Sequence of chain 1.M:
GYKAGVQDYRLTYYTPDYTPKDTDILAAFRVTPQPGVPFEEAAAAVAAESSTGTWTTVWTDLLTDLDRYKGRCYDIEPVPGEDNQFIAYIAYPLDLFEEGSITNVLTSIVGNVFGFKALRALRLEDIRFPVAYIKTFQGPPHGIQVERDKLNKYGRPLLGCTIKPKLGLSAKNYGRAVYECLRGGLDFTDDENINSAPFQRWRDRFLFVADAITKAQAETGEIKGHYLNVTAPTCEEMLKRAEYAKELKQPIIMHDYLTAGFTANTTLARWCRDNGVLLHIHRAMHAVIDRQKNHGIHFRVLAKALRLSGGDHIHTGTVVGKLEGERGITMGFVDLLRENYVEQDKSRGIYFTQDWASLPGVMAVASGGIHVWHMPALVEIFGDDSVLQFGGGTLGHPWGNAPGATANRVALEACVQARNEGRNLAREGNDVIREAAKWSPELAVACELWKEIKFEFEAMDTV

The protein below binds the small molecule below.
Small molecule (SMILES): O=C(O)[C@@](O)(COP(=O)(O)O)[C@H](O)[C@H](O)COP(=O)(O)O

Sequence of chain 1.N:
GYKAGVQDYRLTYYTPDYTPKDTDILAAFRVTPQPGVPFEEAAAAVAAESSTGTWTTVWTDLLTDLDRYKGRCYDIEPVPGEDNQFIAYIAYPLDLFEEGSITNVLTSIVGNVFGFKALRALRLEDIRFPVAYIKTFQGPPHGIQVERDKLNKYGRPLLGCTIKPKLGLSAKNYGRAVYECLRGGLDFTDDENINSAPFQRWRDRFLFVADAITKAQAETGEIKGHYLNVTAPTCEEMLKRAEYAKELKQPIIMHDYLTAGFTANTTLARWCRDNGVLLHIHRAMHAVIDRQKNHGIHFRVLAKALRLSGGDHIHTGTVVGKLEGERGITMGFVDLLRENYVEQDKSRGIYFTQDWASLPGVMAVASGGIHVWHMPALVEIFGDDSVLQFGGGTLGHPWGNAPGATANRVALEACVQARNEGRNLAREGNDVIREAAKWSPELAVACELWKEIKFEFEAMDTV

Binding-site contacts:
Ligand atom O6 contacts residue MG1 of chain 1.TA at 2.5 Å.
Ligand atom O2 contacts residue LYS176 of chain 1.N at 3.3 Å (salt-bridge).
Ligand atom O3P contacts residue LYS176 of chain 1.N at 3.4 Å.
Ligand atom O1P contacts residue TRP67 of chain 1.M at 3.2 Å.
Ligand atom O2 contacts residue MG1 of chain 1.TA at 2.7 Å.
Ligand atom C3 contacts residue KCX202 of chain 1.N at 3.3 Å.
Ligand atom O2 contacts residue KCX202 of chain 1.N at 3.2 Å (h-bond).
Ligand atom O7 contacts residue GLU61 of chain 1.M at 3.3 Å (salt-bridge).
Ligand atom O6 contacts residue GLU205 of chain 1.N at 3.5 Å (salt-bridge).
Ligand atom O3 contacts residue MG1 of chain 1.TA at 3.4 Å.
Ligand atom O2P contacts residue GLY404 of chain 1.N at 3.2 Å (h-bond).
Ligand atom O3P contacts residue GLY405 of chain 1.N at 3.2 Å (h-bond).
Ligand atom O4P contacts residue ARG296 of chain 1.N at 3.0 Å (salt-bridge).
Ligand atom P2 contacts residue ARG296 of chain 1.N at 3.7 Å.
Ligand atom O1 contacts residue LYS335 of chain 1.N at 3.4 Å (salt-bridge).
Ligand atom O1P contacts residue GLY382 of chain 1.N at 3.1 Å (h-bond).
Ligand atom O6 contacts residue ASN124 of chain 1.M at 3.7 Å.
Ligand atom O1 contacts residue LYS176 of chain 1.N at 3.6 Å.
Ligand atom O3 contacts residue HIS295 of chain 1.N at 3.0 Å (h-bond).
Ligand atom O6 contacts residue LYS178 of chain 1.N at 3.7 Å.
Ligand atom C contacts residue LYS335 of chain 1.N at 3.9 Å.
Ligand atom O3P contacts residue GLY404 of chain 1.N at 3.7 Å.
Ligand atom O5P contacts residue ARG296 of chain 1.N at 2.9 Å (salt-bridge).
Ligand atom C contacts residue MG1 of chain 1.TA at 3.4 Å.
Ligand atom O6P contacts residue SER380 of chain 1.N at 3.5 Å (h-bond).
Ligand atom O4P contacts residue HIS328 of chain 1.N at 4.0 Å.
Ligand atom C5 contacts residue HIS295 of chain 1.N at 3.9 Å.
Ligand atom O1P contacts residue LYS335 of chain 1.N at 3.2 Å (salt-bridge).
Ligand atom O5 contacts residue LEU336 of chain 1.N at 3.3 Å.
Ligand atom O5P contacts residue LEU336 of chain 1.N at 3.5 Å.
Ligand atom O7 contacts residue LYS335 of chain 1.N at 3.0 Å (salt-bridge).
Ligand atom O3 contacts residue KCX202 of chain 1.N at 2.8 Å (h-bond).
Ligand atom O7 contacts residue ASN124 of chain 1.M at 3.6 Å.
Ligand atom O4 contacts residue SER380 of chain 1.N at 3.2 Å (h-bond).
Ligand atom C1 contacts residue LYS335 of chain 1.N at 3.6 Å.
Ligand atom O4 contacts residue GLY381 of chain 1.N at 3.4 Å.
Ligand atom O3 contacts residue GLU205 of chain 1.N at 3.0 Å (salt-bridge).
Ligand atom O6 contacts residue LYS176 of chain 1.N at 3.9 Å.
Ligand atom C2 contacts residue MG1 of chain 1.TA at 3.5 Å.
Ligand atom O6P contacts residue HIS328 of chain 1.N at 3.2 Å (h-bond).